A small-molecule ligand and the protein it binds are described below.
Small molecule (SMILES): CC[C@H](C)[C@H](NC(=O)[C@H](CCC(=O)O)NC(=O)C(C)(C)NC(=O)[C@@H](NC(=O)C(C)(C)N)C(C)C)C(=O)N[C@@H](CCC(N)=O)C(=O)N[C@@H](CC(C)C)C(=O)N[C@@H](CCSC)C(=O)N[C@@H](CC1=NC=NC1)C(=O)N[C@@H](CCC(N)=O)C(=O)N[C@@H](CCCCN=C(N)N)C(=O)N[C@@H](C)C(=O)N[C@@H](CCCCN)C(=O)N[C@H](C=O)CC1=c2ccccc2=NC1

Sequence of chain 1.F:
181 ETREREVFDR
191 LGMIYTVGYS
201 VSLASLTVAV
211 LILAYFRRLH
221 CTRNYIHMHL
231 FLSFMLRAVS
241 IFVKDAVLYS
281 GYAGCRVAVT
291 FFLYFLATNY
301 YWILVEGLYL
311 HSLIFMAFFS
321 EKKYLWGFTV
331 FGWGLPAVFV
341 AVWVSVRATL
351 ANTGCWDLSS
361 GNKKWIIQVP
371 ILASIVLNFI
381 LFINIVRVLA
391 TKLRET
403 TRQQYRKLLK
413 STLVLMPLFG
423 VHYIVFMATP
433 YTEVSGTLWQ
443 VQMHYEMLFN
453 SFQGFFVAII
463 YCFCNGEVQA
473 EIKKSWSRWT

Binding-site contacts:
Ligand atom CG contacts residue TYR433 of chain 1.F at 3.5 Å (hydrophobic).
Ligand atom NE2 contacts residue MET445 of chain 1.F at 3.5 Å.
Ligand atom OE2 contacts residue ARG237 of chain 1.F at 3.0 Å (salt-bridge).
Ligand atom NE1 contacts residue GLU184 of chain 1.F at 3.3 Å (salt-bridge).
Ligand atom CB1 contacts residue MET429 of chain 1.F at 3.2 Å (hydrophobic).
Ligand atom CG contacts residue ASP357 of chain 1.F at 3.0 Å.
Ligand atom CG2 contacts residue GLN368 of chain 1.F at 3.5 Å.
Ligand atom N contacts residue THR431 of chain 1.F at 2.2 Å (h-bond).
Ligand atom OE1 contacts residue GLN444 of chain 1.F at 3.5 Å (h-bond).
Ligand atom C contacts residue LEU358 of chain 1.F at 3.5 Å (hydrophobic).
Ligand atom CB2 contacts residue GLN368 of chain 1.F at 3.2 Å.
Ligand atom CB1 contacts residue THR431 of chain 1.F at 3.5 Å.
Ligand atom SD contacts residue PHE292 of chain 1.F at 3.5 Å.
Ligand atom OE2 contacts residue ASN452 of chain 1.F at 3.5 Å (h-bond).
Ligand atom O contacts residue ASP357 of chain 1.F at 3.2 Å (salt-bridge).
Ligand atom CG contacts residue TYR249 of chain 1.F at 3.5 Å (hydrophobic).
Ligand atom CB contacts residue TYR249 of chain 1.F at 3.4 Å (hydrophobic).
Ligand atom CB contacts residue ASP357 of chain 1.F at 3.2 Å.
Ligand atom CD1 contacts residue PHE188 of chain 1.F at 3.5 Å (hydrophobic).
Ligand atom N contacts residue GLN368 of chain 1.F at 3.1 Å (h-bond).
Ligand atom CB contacts residue GLN368 of chain 1.F at 3.3 Å.
Ligand atom CG1 contacts residue LEU296 of chain 1.F at 3.5 Å (hydrophobic).
Ligand atom O contacts residue TYR249 of chain 1.F at 3.1 Å (h-bond).
Ligand atom N contacts residue LEU358 of chain 1.F at 3.5 Å.
Ligand atom CG contacts residue ARG237 of chain 1.F at 3.5 Å.
Ligand atom NE2 contacts residue THR434 of chain 1.F at 3.1 Å (h-bond).
Ligand atom NH1 contacts residue ASP245 of chain 1.F at 3.5 Å.
Ligand atom OE2 contacts residue TYR199 of chain 1.F at 3.1 Å (h-bond).
Ligand atom CA contacts residue THR431 of chain 1.F at 3.3 Å.
Ligand atom CG contacts residue LEU296 of chain 1.F at 3.5 Å (hydrophobic).
Ligand atom CD2 contacts residue ASP357 of chain 1.F at 3.1 Å.
Ligand atom CE1 contacts residue TYR433 of chain 1.F at 3.3 Å (hydrophobic).
Ligand atom OE1 contacts residue MET449 of chain 1.F at 3.1 Å.
Ligand atom CB1 contacts residue GLU448 of chain 1.F at 3.4 Å.
Ligand atom CG2 contacts residue GLN368 of chain 1.F at 3.5 Å.
Ligand atom CH2 contacts residue ARG185 of chain 1.F at 3.5 Å.
Ligand atom OE1 contacts residue VAL436 of chain 1.F at 3.2 Å.
Ligand atom ND1 contacts residue TYR433 of chain 1.F at 2.6 Å (h-bond).
Ligand atom NE contacts residue TYR249 of chain 1.F at 3.4 Å.
Ligand atom CB2 contacts residue TYR433 of chain 1.F at 3.5 Å (hydrophobic).